Binding-site contacts:
Ligand atom C18 contacts residue ARG121 of chain 19.B at 4.1 Å.
Ligand atom O2 contacts residue ASP295 of chain 17.B at 2.8 Å (salt-bridge).
Ligand atom C7 contacts residue ASP118 of chain 19.B at 4.1 Å.
Ligand atom O8 contacts residue ASP118 of chain 19.B at 2.7 Å (salt-bridge).
Ligand atom C27 contacts residue PHE341 of chain 17.B at 4.0 Å (hydrophobic).
Ligand atom O7 contacts residue ASP118 of chain 19.B at 3.6 Å.
Ligand atom C19 contacts residue LYS122 of chain 19.B at 3.8 Å.
Ligand atom C26 contacts residue TYR310 of chain 17.B at 3.8 Å (hydrophobic).
Ligand atom C8 contacts residue ASP118 of chain 19.B at 3.8 Å.
Ligand atom C24 contacts residue PHE294 of chain 17.B at 3.5 Å (hydrophobic).
Ligand atom O1 contacts residue ALA296 of chain 17.B at 3.3 Å (h-bond).
Ligand atom C5 contacts residue LYS297 of chain 17.B at 3.7 Å.
Ligand atom C16 contacts residue ARG306 of chain 17.B at 3.6 Å.
Ligand atom O7 contacts residue LYS297 of chain 17.B at 3.7 Å.
Ligand atom O3 contacts residue ARG306 of chain 17.B at 3.2 Å (salt-bridge).
Ligand atom C7 contacts residue LYS297 of chain 17.B at 3.5 Å.
Ligand atom C6 contacts residue ASP118 of chain 19.B at 3.2 Å.
Ligand atom O1 contacts residue ASP295 of chain 17.B at 3.7 Å.
Ligand atom O91 contacts residue ASP295 of chain 17.B at 3.6 Å.
Ligand atom C17 contacts residue LYS122 of chain 19.B at 3.6 Å.
Ligand atom C18 contacts residue GLU125 of chain 19.B at 3.3 Å.
Ligand atom O11 contacts residue GLU125 of chain 19.B at 2.8 Å (salt-bridge).
Ligand atom C26 contacts residue PHE294 of chain 17.B at 3.9 Å (hydrophobic).
Ligand atom C27 contacts residue PHE294 of chain 17.B at 4.1 Å (hydrophobic).
Ligand atom O2 contacts residue ARG306 of chain 17.B at 3.7 Å.
Ligand atom O24 contacts residue TYR310 of chain 17.B at 2.8 Å (h-bond).
Ligand atom O24 contacts residue PHE294 of chain 17.B at 2.9 Å (h-bond).
Ligand atom C19 contacts residue GLU125 of chain 19.B at 3.7 Å.
Ligand atom C27 contacts residue VAL333 of chain 17.B at 3.8 Å (hydrophobic).
Ligand atom O2 contacts residue ALA296 of chain 17.B at 3.7 Å.
Ligand atom O1 contacts residue PHE294 of chain 17.B at 3.3 Å (h-bond).
Ligand atom C11 contacts residue GLU125 of chain 19.B at 3.9 Å.
Ligand atom C1 contacts residue ASP295 of chain 17.B at 4.0 Å.
Ligand atom C10 contacts residue GLU125 of chain 19.B at 3.8 Å.
Ligand atom C6 contacts residue LYS297 of chain 17.B at 2.9 Å.
Ligand atom C2 contacts residue ASP295 of chain 17.B at 3.4 Å.
Ligand atom C23 contacts residue PHE294 of chain 17.B at 3.6 Å (hydrophobic).
Ligand atom C22 contacts residue TYR340 of chain 17.B at 4.1 Å (hydrophobic).
Ligand atom C24 contacts residue TYR310 of chain 17.B at 3.6 Å (hydrophobic).
Ligand atom C20 contacts residue PHE294 of chain 17.B at 3.9 Å (hydrophobic).

Sequence of chain 17.B:
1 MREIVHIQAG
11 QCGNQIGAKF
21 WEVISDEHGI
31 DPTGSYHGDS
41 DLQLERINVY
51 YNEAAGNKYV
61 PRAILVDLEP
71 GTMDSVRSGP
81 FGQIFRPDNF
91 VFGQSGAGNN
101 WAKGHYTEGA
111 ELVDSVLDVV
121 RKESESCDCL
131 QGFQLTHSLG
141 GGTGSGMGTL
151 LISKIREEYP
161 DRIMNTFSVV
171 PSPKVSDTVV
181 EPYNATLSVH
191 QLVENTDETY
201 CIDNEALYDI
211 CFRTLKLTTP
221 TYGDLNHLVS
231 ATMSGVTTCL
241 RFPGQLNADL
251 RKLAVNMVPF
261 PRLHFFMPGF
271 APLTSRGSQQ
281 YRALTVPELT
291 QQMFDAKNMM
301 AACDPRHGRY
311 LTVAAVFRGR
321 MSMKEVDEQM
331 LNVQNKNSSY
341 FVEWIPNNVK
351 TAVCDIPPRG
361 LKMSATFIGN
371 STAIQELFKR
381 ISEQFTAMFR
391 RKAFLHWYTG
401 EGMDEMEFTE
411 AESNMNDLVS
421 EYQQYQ

This protein binds this small molecule.
Small molecule (SMILES): CC[C@H](/C=C(/C)[C@@H]1C[C@@H](OC)C[C@H](O)C(C)(C)[C@@]2(O)O[C@@H](C[C@@H](OC)[C@H](O)C(=O)O1)C[C@@H](OC)[C@H]2O)CO

Sequence of chain 19.B:
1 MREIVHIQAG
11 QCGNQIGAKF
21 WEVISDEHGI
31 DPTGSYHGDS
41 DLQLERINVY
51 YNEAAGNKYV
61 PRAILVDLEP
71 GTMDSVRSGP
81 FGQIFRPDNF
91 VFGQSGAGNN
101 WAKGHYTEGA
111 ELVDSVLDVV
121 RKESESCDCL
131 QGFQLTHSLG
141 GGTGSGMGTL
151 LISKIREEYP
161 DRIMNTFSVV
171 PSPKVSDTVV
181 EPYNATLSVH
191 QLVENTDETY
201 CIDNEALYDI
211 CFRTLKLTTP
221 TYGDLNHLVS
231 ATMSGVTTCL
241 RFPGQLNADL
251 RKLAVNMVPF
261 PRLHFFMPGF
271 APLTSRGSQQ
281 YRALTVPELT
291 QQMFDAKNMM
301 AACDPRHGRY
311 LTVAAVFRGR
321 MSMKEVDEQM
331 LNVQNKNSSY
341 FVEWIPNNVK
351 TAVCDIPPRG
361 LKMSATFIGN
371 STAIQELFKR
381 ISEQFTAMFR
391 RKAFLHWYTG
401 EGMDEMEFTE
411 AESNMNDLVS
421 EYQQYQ